Binding-site contacts:
Ligand atom C4 contacts residue GLN112 of chain 1.D at 3.9 Å.
Ligand atom C6 contacts residue GLN112 of chain 1.D at 3.8 Å.
Ligand atom C4 contacts residue ASN55 of chain 1.D at 4.4 Å.
Ligand atom O5 contacts residue ASN55 of chain 1.D at 2.3 Å (h-bond).
Ligand atom O7 contacts residue GLU56 of chain 1.D at 3.1 Å (salt-bridge).
Ligand atom O4 contacts residue THR111 of chain 1.D at 4.5 Å.
Ligand atom O7 contacts residue ASN55 of chain 1.D at 3.9 Å.
Ligand atom C8 contacts residue GLU56 of chain 1.D at 4.2 Å.
Ligand atom C8 contacts residue ASN55 of chain 1.D at 4.0 Å.
Ligand atom C2 contacts residue ASN55 of chain 1.D at 2.8 Å.
Ligand atom C5 contacts residue ASN55 of chain 1.D at 3.6 Å.
Ligand atom C5 contacts residue GLN112 of chain 1.D at 4.0 Å.
Ligand atom O5 contacts residue PRO29 of chain 1.D at 3.4 Å.
Ligand atom N2 contacts residue ASN55 of chain 1.D at 3.3 Å (h-bond).
Ligand atom C1 contacts residue ASN55 of chain 1.D at 1.5 Å.
Ligand atom C7 contacts residue GLU56 of chain 1.D at 3.9 Å.
Ligand atom C1 contacts residue PRO29 of chain 1.D at 4.2 Å (hydrophobic).
Ligand atom C3 contacts residue ASN55 of chain 1.D at 4.0 Å.
Ligand atom C5 contacts residue PRO29 of chain 1.D at 4.4 Å (hydrophobic).
Ligand atom C7 contacts residue ASN55 of chain 1.D at 3.7 Å.
Ligand atom O4 contacts residue GLN112 of chain 1.D at 2.7 Å (h-bond).
Ligand atom O6 contacts residue PRO29 of chain 1.D at 3.8 Å.
Ligand atom C6 contacts residue PRO29 of chain 1.D at 4.1 Å (hydrophobic).

Sequence of chain 1.D:
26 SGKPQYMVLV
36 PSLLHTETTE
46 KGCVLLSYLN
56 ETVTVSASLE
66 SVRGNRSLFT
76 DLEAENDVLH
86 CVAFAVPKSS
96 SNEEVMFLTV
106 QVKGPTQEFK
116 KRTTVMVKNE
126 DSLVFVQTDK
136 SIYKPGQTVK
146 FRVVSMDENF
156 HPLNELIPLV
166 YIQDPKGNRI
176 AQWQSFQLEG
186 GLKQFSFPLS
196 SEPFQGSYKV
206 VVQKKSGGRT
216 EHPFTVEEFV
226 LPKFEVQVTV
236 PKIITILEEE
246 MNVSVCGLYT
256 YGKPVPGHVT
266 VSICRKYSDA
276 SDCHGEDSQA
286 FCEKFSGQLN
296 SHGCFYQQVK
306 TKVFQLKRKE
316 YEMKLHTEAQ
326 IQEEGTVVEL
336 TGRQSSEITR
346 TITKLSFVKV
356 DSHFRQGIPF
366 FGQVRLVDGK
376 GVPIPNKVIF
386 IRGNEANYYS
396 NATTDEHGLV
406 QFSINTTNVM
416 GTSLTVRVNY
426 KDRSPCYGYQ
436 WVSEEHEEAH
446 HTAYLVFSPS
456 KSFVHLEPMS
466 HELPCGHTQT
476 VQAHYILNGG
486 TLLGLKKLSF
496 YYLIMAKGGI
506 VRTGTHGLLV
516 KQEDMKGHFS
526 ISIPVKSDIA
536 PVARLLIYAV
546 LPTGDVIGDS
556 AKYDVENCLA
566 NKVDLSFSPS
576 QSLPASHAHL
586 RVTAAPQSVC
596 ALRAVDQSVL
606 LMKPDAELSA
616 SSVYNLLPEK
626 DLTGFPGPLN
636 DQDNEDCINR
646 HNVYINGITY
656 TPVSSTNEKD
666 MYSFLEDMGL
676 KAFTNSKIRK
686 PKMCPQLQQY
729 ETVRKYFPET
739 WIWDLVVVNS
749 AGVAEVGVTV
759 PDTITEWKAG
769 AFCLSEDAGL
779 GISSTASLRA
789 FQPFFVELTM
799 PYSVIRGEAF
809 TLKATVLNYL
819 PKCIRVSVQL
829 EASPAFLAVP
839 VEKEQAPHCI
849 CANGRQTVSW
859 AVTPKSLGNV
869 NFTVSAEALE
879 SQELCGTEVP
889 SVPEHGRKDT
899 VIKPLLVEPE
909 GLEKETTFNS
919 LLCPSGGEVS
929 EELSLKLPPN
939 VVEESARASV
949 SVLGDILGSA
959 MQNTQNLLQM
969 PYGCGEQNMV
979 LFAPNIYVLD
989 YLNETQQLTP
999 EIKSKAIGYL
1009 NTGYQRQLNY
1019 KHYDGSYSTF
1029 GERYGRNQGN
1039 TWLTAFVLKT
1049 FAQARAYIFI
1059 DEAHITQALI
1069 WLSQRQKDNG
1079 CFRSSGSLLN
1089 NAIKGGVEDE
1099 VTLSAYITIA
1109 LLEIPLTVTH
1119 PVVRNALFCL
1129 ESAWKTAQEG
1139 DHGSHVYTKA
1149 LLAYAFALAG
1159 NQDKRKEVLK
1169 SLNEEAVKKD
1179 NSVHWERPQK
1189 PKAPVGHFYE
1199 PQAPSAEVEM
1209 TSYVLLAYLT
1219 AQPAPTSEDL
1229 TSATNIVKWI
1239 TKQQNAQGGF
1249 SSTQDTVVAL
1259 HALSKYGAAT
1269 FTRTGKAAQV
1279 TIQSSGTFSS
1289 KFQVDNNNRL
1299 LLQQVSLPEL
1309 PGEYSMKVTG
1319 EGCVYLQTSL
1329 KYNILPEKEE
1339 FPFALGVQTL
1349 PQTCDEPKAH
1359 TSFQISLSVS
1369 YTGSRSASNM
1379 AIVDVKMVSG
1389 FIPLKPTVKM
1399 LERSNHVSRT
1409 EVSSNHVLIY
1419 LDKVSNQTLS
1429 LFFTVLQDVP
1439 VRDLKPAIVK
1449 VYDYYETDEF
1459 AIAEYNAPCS

The protein below binds the small molecule below.
Small molecule (SMILES): CC(=O)N[C@@H]1[C@@H](O)[C@H](O)[C@@H](CO)O[C@H]1O